A small-molecule ligand and the protein it binds are described below.
Small molecule (SMILES): CCOC(=O)c1ccc(OCCCC2CCN(c3ccc(C)nn3)CC2)cc1

Sequence of chain 60.B:
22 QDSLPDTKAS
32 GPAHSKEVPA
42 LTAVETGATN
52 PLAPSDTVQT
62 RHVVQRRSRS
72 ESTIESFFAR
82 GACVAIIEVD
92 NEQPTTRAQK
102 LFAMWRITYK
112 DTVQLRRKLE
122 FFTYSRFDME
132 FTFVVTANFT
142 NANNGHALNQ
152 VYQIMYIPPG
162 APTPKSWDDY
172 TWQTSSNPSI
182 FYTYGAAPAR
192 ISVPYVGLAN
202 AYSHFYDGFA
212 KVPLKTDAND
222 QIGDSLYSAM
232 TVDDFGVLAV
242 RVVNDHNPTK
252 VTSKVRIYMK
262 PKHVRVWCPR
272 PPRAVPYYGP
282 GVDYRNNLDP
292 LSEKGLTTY

Sequence of chain 60.D:
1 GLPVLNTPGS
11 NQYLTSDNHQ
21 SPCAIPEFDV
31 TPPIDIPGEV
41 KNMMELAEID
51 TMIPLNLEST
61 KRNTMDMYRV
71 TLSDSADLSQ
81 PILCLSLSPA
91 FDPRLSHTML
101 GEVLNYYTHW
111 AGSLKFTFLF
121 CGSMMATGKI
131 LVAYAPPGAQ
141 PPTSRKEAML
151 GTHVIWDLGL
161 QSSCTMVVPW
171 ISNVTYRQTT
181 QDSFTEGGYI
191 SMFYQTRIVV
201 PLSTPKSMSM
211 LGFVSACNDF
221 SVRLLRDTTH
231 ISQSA

Sequence of chain 56.D:
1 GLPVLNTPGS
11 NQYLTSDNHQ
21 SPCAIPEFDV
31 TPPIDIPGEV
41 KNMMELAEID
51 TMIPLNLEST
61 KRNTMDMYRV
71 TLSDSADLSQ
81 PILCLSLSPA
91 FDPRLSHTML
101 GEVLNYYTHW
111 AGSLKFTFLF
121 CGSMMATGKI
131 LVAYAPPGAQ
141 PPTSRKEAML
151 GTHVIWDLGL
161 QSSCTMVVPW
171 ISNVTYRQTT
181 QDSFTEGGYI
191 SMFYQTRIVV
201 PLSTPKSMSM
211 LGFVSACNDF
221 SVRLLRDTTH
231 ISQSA

Binding-site contacts:
Ligand atom N6 contacts residue VAL194 of chain 60.B at 3.6 Å.
Ligand atom C8 contacts residue VAL194 of chain 60.B at 3.8 Å (hydrophobic).
Ligand atom C11 contacts residue PHE132 of chain 60.B at 3.5 Å (hydrophobic).
Ligand atom C16 contacts residue MET130 of chain 60.B at 3.8 Å (hydrophobic).
Ligand atom N3 contacts residue LEU239 of chain 60.B at 3.8 Å.
Ligand atom C17 contacts residue MET130 of chain 60.B at 3.7 Å (hydrophobic).
Ligand atom C12 contacts residue PHE236 of chain 60.B at 3.7 Å (hydrophobic).
Ligand atom C3 contacts residue PRO179 of chain 60.B at 3.6 Å (hydrophobic).
Ligand atom N4 contacts residue LEU239 of chain 60.B at 3.6 Å.
Ligand atom C7 contacts residue VAL194 of chain 60.B at 3.6 Å (hydrophobic).
Ligand atom O24 contacts residue THR109 of chain 60.B at 3.6 Å.
Ligand atom C9 contacts residue VAL194 of chain 60.B at 3.8 Å (hydrophobic).
Ligand atom C10 contacts residue ILE108 of chain 60.B at 3.5 Å (hydrophobic).
Ligand atom C25 contacts residue THR109 of chain 60.B at 3.2 Å.
Ligand atom C19 contacts residue PHE236 of chain 60.B at 3.6 Å (hydrophobic).
Ligand atom C4 contacts residue TYR157 of chain 60.B at 3.5 Å (hydrophobic).
Ligand atom C18 contacts residue TYR110 of chain 60.B at 3.8 Å (hydrophobic).
Ligand atom O15 contacts residue MET130 of chain 60.B at 3.8 Å.
Ligand atom C7 contacts residue TYR157 of chain 60.B at 3.5 Å (hydrophobic).
Ligand atom C1 contacts residue ILE181 of chain 60.B at 3.5 Å (hydrophobic).
Ligand atom C8 contacts residue TYR157 of chain 60.B at 3.4 Å (hydrophobic).
Ligand atom C22 contacts residue PHE236 of chain 60.B at 3.3 Å (hydrophobic).
Ligand atom C4 contacts residue ALA24 of chain 60.D at 3.9 Å (hydrophobic).
Ligand atom N3 contacts residue ILE192 of chain 60.B at 3.7 Å.
Ligand atom C20 contacts residue PHE236 of chain 60.B at 3.4 Å (hydrophobic).
Ligand atom C10 contacts residue PHE132 of chain 60.B at 3.7 Å (hydrophobic).
Ligand atom C13 contacts residue PHE236 of chain 60.B at 3.8 Å (hydrophobic).
Ligand atom C19 contacts residue TYR110 of chain 60.B at 3.8 Å (hydrophobic).
Ligand atom C3 contacts residue ALA24 of chain 60.D at 3.6 Å (hydrophobic).
Ligand atom C1 contacts residue ILE155 of chain 60.B at 3.8 Å (hydrophobic).
Ligand atom C13 contacts residue ILE108 of chain 60.B at 3.6 Å (hydrophobic).
Ligand atom C7 contacts residue ILE25 of chain 60.D at 3.8 Å (hydrophobic).
Ligand atom C3 contacts residue TYR157 of chain 60.B at 3.4 Å (hydrophobic).
Ligand atom N4 contacts residue ILE192 of chain 60.B at 3.6 Å.
Ligand atom O23 contacts residue TYR110 of chain 60.B at 3.5 Å.
Ligand atom O23 contacts residue PHE236 of chain 60.B at 3.3 Å.
Ligand atom O24 contacts residue TYR110 of chain 60.B at 3.3 Å.
Ligand atom C22 contacts residue TYR110 of chain 60.B at 3.3 Å (hydrophobic).
Ligand atom C21 contacts residue TYR203 of chain 60.B at 3.7 Å (hydrophobic).
Ligand atom O24 contacts residue PHE236 of chain 60.B at 3.9 Å.